Binding-site contacts:
Ligand atom C8 contacts residue LEU227 of chain 1.B at 3.3 Å (hydrophobic).
Ligand atom C5 contacts residue ASN49 of chain 1.B at 3.7 Å.
Ligand atom C4 contacts residue ASN49 of chain 1.B at 4.2 Å.
Ligand atom O5 contacts residue THR51 of chain 1.B at 3.3 Å (h-bond).
Ligand atom C1 contacts residue ASN49 of chain 1.B at 1.4 Å.
Ligand atom C6 contacts residue THR51 of chain 1.B at 4.4 Å.
Ligand atom C3 contacts residue ASN49 of chain 1.B at 3.8 Å.
Ligand atom C7 contacts residue ASN49 of chain 1.B at 3.3 Å.
Ligand atom N2 contacts residue ASN49 of chain 1.B at 2.8 Å (h-bond).
Ligand atom O7 contacts residue ASN49 of chain 1.B at 3.1 Å (h-bond).
Ligand atom C5 contacts residue LYS52 of chain 1.B at 4.1 Å.
Ligand atom C1 contacts residue LYS52 of chain 1.B at 4.2 Å.
Ligand atom C2 contacts residue THR51 of chain 1.B at 4.5 Å.
Ligand atom C5 contacts residue THR51 of chain 1.B at 3.5 Å.
Ligand atom O5 contacts residue ASN49 of chain 1.B at 2.4 Å (h-bond).
Ligand atom C2 contacts residue ASN49 of chain 1.B at 2.4 Å.
Ligand atom C8 contacts residue LYS226 of chain 1.B at 3.3 Å.
Ligand atom O7 contacts residue LYS226 of chain 1.B at 3.4 Å (salt-bridge).
Ligand atom C6 contacts residue LYS52 of chain 1.B at 3.9 Å.
Ligand atom C7 contacts residue LYS226 of chain 1.B at 4.1 Å.
Ligand atom O5 contacts residue LYS52 of chain 1.B at 3.5 Å.
Ligand atom C1 contacts residue THR51 of chain 1.B at 3.3 Å.

The protein below binds the small molecule below.
Small molecule (SMILES): CC(=O)N[C@@H]1[C@@H](O)[C@H](O)[C@@H](CO)O[C@H]1O

Sequence of chain 1.B:
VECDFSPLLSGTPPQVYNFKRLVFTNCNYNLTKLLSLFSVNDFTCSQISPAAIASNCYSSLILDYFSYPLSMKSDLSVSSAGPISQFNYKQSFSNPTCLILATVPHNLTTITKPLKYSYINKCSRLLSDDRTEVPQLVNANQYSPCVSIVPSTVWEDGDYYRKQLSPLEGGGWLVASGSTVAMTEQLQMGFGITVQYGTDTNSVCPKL